This small molecule binds to this protein.
Small molecule (SMILES): O=C1CN(Cc2ccccc2)c2ccccc2N1

Binding-site contacts:
Ligand atom O14 contacts residue TRP465 of chain 2.A at 4.0 Å.
Ligand atom N9 contacts residue MET469 of chain 2.A at 3.6 Å.
Ligand atom C4 contacts residue MET469 of chain 2.A at 3.9 Å (hydrophobic).
Ligand atom C12 contacts residue ASN472 of chain 2.A at 3.9 Å.
Ligand atom C8 contacts residue MET469 of chain 2.A at 3.6 Å (hydrophobic).
Ligand atom C16 contacts residue TYR343 of chain 2.A at 3.5 Å (hydrophobic).
Ligand atom C13 contacts residue TRP336 of chain 2.A at 4.1 Å (hydrophobic).
Ligand atom C17 contacts residue ASN472 of chain 2.A at 3.6 Å.
Ligand atom O14 contacts residue TRP336 of chain 2.A at 3.4 Å.
Ligand atom N9 contacts residue ILE375 of chain 2.A at 4.1 Å.
Ligand atom C5 contacts residue MET469 of chain 2.A at 4.4 Å (hydrophobic).
Ligand atom C16 contacts residue ALA476 of chain 2.A at 3.7 Å (hydrophobic).
Ligand atom C18 contacts residue MET310 of chain 2.A at 4.2 Å (hydrophobic).
Ligand atom C17 contacts residue MET310 of chain 2.A at 4.1 Å (hydrophobic).
Ligand atom C12 contacts residue TRP473 of chain 2.A at 4.2 Å (hydrophobic).
Ligand atom C13 contacts residue ASN472 of chain 2.A at 3.3 Å.
Ligand atom C8 contacts residue TRP336 of chain 2.A at 3.5 Å (hydrophobic).
Ligand atom C18 contacts residue ASN472 of chain 2.A at 4.1 Å.
Ligand atom N1 contacts residue MET469 of chain 2.A at 4.4 Å.
Ligand atom O14 contacts residue MET469 of chain 2.A at 3.2 Å.
Ligand atom C12 contacts residue ALA476 of chain 2.A at 4.2 Å (hydrophobic).
Ligand atom C5 contacts residue GLN384 of chain 2.A at 3.8 Å.
Ligand atom C17 contacts residue MET339 of chain 2.A at 3.8 Å (hydrophobic).
Ligand atom C18 contacts residue MET339 of chain 2.A at 4.1 Å (hydrophobic).
Ligand atom C16 contacts residue ASN472 of chain 2.A at 4.0 Å.
Ligand atom C7 contacts residue ASN472 of chain 2.A at 3.4 Å.
Ligand atom C18 contacts residue TYR343 of chain 2.A at 3.5 Å (hydrophobic).
Ligand atom N9 contacts residue GLN384 of chain 2.A at 3.1 Å (h-bond).
Ligand atom C3 contacts residue ASN472 of chain 2.A at 3.9 Å.
Ligand atom N9 contacts residue TRP336 of chain 2.A at 4.0 Å.
Ligand atom C4 contacts residue TRP336 of chain 2.A at 3.7 Å (hydrophobic).
Ligand atom C3 contacts residue MET469 of chain 2.A at 4.0 Å (hydrophobic).
Ligand atom C8 contacts residue GLN384 of chain 2.A at 4.2 Å.
Ligand atom C10 contacts residue GLN384 of chain 2.A at 3.5 Å.
Ligand atom C5 contacts residue ILE375 of chain 2.A at 3.9 Å (hydrophobic).
Ligand atom C17 contacts residue TRP336 of chain 2.A at 4.1 Å (hydrophobic).
Ligand atom O14 contacts residue GLN384 of chain 2.A at 4.2 Å.
Ligand atom C10 contacts residue ILE375 of chain 2.A at 3.9 Å (hydrophobic).
Ligand atom O14 contacts residue TYR466 of chain 2.A at 3.4 Å (h-bond).
Ligand atom C4 contacts residue ASN472 of chain 2.A at 3.7 Å.

Sequence of chain 2.A:
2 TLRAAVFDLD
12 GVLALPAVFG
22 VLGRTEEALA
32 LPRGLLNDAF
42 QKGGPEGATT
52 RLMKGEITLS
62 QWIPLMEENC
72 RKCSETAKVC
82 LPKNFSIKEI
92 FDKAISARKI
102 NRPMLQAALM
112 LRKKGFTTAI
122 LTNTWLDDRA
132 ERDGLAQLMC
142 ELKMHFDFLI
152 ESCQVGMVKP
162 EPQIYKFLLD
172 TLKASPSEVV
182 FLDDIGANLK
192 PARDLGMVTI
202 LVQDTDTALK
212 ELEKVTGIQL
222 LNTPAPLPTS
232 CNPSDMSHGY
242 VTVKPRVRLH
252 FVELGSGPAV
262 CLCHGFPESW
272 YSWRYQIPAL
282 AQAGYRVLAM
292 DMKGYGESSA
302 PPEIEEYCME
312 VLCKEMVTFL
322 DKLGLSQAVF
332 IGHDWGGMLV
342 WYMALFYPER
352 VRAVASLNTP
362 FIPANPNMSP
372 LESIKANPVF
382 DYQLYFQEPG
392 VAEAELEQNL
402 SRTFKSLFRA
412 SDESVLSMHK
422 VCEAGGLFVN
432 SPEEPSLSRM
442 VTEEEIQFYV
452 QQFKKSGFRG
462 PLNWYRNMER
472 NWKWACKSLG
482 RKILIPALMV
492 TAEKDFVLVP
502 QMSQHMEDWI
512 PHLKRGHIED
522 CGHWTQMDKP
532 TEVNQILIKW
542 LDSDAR